This small molecule binds to this protein.
Small molecule (SMILES): CC(C)CCCCC(=O)N[C@@H](CO)C(=O)N[C@@H](CC(C)C)[C@@H](O)[C@@](C)(O)CO

Sequence of chain 1.V:
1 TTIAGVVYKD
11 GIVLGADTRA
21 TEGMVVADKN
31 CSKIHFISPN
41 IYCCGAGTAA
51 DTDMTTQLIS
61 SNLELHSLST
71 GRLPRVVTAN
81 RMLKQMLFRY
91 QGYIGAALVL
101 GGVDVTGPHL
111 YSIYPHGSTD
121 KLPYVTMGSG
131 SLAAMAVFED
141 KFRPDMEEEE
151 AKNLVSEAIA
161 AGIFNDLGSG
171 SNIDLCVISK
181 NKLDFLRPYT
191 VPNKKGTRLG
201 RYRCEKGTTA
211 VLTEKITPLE

Sequence of chain 1.BA:
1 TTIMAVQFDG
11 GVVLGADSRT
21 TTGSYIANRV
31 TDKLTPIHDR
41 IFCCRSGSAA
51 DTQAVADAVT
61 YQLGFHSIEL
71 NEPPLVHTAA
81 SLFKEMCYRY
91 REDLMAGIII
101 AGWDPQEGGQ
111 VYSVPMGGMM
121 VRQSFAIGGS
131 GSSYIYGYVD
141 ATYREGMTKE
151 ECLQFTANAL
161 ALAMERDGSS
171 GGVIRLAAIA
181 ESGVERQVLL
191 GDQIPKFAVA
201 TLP

Binding-site contacts:
Ligand atom O5 contacts residue GLY47 of chain 1.BA at 3.0 Å (h-bond).
Ligand atom O4 contacts residue THR20 of chain 1.BA at 3.3 Å.
Ligand atom C4 contacts residue TYR114 of chain 1.V at 3.6 Å (hydrophobic).
Ligand atom C16 contacts residue THR52 of chain 1.BA at 3.5 Å.
Ligand atom C13 contacts residue GLY47 of chain 1.BA at 3.7 Å.
Ligand atom C23 contacts residue SER130 of chain 1.BA at 3.3 Å.
Ligand atom C13 contacts residue THR1 of chain 1.BA at 2.3 Å.
Ligand atom C7 contacts residue THR22 of chain 1.BA at 2.6 Å.
Ligand atom C14 contacts residue THR1 of chain 1.BA at 2.9 Å.
Ligand atom C21 contacts residue THR1 of chain 1.BA at 1.4 Å.
Ligand atom O3 contacts residue THR21 of chain 1.BA at 3.6 Å.
Ligand atom C5 contacts residue THR21 of chain 1.BA at 3.5 Å.
Ligand atom C22 contacts residue THR1 of chain 1.BA at 2.4 Å.
Ligand atom C9 contacts residue GLY47 of chain 1.BA at 3.3 Å.
Ligand atom O2 contacts residue ALA49 of chain 1.BA at 2.9 Å (h-bond).
Ligand atom C15 contacts residue GLY47 of chain 1.BA at 3.7 Å.
Ligand atom O5 contacts residue SER46 of chain 1.BA at 3.7 Å.
Ligand atom C16 contacts residue ARG45 of chain 1.BA at 3.6 Å.
Ligand atom C14 contacts residue GLY47 of chain 1.BA at 3.6 Å.
Ligand atom O6 contacts residue THR1 of chain 1.BA at 3.7 Å.
Ligand atom O5 contacts residue THR1 of chain 1.BA at 2.3 Å (h-bond).
Ligand atom N3 contacts residue THR1 of chain 1.BA at 3.6 Å (h-bond).
Ligand atom N2 contacts residue THR21 of chain 1.BA at 2.9 Å (h-bond).
Ligand atom C23 contacts residue SER169 of chain 1.BA at 3.4 Å.
Ligand atom C23 contacts residue THR1 of chain 1.BA at 1.5 Å.
Ligand atom C3 contacts residue TYR114 of chain 1.V at 3.0 Å (hydrophobic).
Ligand atom C24 contacts residue THR21 of chain 1.BA at 3.7 Å.
Ligand atom C8 contacts residue THR21 of chain 1.BA at 3.7 Å.
Ligand atom C24 contacts residue SER169 of chain 1.BA at 3.1 Å.
Ligand atom C12 contacts residue GLY47 of chain 1.BA at 3.5 Å.
Ligand atom C10 contacts residue GLY47 of chain 1.BA at 3.6 Å.
Ligand atom O8 contacts residue THR21 of chain 1.BA at 2.7 Å (h-bond).
Ligand atom O8 contacts residue SER169 of chain 1.BA at 2.5 Å (h-bond).
Ligand atom O8 contacts residue THR1 of chain 1.BA at 3.5 Å (h-bond).
Ligand atom O4 contacts residue THR21 of chain 1.BA at 3.0 Å (h-bond).
Ligand atom C2 contacts residue TYR114 of chain 1.V at 3.3 Å (hydrophobic).
Ligand atom C20 contacts residue THR20 of chain 1.BA at 3.5 Å.
Ligand atom N3 contacts residue GLY47 of chain 1.BA at 2.8 Å (h-bond).
Ligand atom C24 contacts residue ARG19 of chain 1.BA at 3.4 Å.
Ligand atom C24 contacts residue THR1 of chain 1.BA at 3.0 Å.